Sequence of chain 1.B:
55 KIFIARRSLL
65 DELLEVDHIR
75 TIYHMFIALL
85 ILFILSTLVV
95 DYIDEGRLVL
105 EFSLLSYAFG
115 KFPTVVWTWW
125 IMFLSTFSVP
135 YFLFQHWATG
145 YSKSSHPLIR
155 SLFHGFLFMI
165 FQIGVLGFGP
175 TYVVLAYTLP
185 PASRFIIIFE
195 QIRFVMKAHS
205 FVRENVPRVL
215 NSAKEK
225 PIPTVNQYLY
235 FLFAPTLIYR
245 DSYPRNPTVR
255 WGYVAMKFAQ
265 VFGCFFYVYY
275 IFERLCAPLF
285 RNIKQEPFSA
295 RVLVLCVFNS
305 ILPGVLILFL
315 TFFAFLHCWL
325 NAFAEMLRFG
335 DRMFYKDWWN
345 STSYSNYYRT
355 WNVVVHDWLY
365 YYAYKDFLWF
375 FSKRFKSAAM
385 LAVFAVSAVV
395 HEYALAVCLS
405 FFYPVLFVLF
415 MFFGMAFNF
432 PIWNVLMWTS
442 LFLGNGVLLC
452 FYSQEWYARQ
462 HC

Sequence of chain 1.A:
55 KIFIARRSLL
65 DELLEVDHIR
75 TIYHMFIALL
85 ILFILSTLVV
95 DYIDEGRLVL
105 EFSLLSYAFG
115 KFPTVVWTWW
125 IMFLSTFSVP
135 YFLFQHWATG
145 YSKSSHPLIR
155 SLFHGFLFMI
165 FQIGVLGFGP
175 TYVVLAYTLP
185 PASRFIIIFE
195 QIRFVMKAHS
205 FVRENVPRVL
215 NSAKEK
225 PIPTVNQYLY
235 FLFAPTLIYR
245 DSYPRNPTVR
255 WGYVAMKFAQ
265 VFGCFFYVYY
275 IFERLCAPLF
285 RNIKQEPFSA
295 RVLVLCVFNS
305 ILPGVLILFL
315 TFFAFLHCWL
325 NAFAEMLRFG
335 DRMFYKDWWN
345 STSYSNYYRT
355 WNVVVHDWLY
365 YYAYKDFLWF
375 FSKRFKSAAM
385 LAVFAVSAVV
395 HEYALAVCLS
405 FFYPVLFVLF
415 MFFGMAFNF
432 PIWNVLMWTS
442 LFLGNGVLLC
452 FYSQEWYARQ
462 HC

Binding-site contacts:
Ligand atom C11 contacts residue PHE313 of chain 1.B at 3.6 Å (hydrophobic).
Ligand atom C8 contacts residue LEU64 of chain 1.B at 4.0 Å (hydrophobic).
Ligand atom C2 contacts residue ILE76 of chain 1.A at 4.2 Å (hydrophobic).
Ligand atom C24 contacts residue CYS268 of chain 1.B at 4.1 Å (hydrophobic).
Ligand atom C18 contacts residue PHE317 of chain 1.B at 3.6 Å (hydrophobic).
Ligand atom C3 contacts residue ILE76 of chain 1.A at 4.1 Å (hydrophobic).
Ligand atom C12 contacts residue PHE80 of chain 1.B at 3.5 Å (hydrophobic).
Ligand atom C20 contacts residue PHE317 of chain 1.B at 4.1 Å (hydrophobic).
Ligand atom O1 contacts residue TRP343 of chain 1.B at 3.5 Å.
Ligand atom C23 contacts residue PHE317 of chain 1.B at 4.1 Å (hydrophobic).
Ligand atom C17 contacts residue PHE80 of chain 1.B at 3.8 Å (hydrophobic).
Ligand atom C26 contacts residue ILE81 of chain 1.B at 3.8 Å (hydrophobic).
Ligand atom C6 contacts residue LEU67 of chain 1.B at 3.7 Å (hydrophobic).
Ligand atom C24 contacts residue TYR77 of chain 1.B at 3.6 Å (hydrophobic).
Ligand atom C24 contacts residue ILE81 of chain 1.B at 4.0 Å (hydrophobic).
Ligand atom C19 contacts residue TRP343 of chain 1.B at 4.0 Å (hydrophobic).
Ligand atom O1 contacts residue ILE76 of chain 1.A at 3.9 Å.
Ligand atom C15 contacts residue LEU68 of chain 1.B at 3.7 Å (hydrophobic).
Ligand atom C7 contacts residue ILE73 of chain 1.B at 3.6 Å (hydrophobic).
Ligand atom C4 contacts residue TRP343 of chain 1.B at 3.6 Å (hydrophobic).
Ligand atom C23 contacts residue CYS268 of chain 1.B at 4.1 Å (hydrophobic).
Ligand atom C23 contacts residue PHE80 of chain 1.B at 4.1 Å (hydrophobic).
Ligand atom C16 contacts residue TYR77 of chain 1.B at 3.9 Å (hydrophobic).
Ligand atom C6 contacts residue ILE73 of chain 1.B at 4.1 Å (hydrophobic).
Ligand atom C4 contacts residue HIS72 of chain 1.A at 4.2 Å.
Ligand atom C7 contacts residue LEU64 of chain 1.B at 4.0 Å (hydrophobic).
Ligand atom O1 contacts residue THR75 of chain 1.A at 3.3 Å.
Ligand atom C22 contacts residue TYR77 of chain 1.B at 3.8 Å (hydrophobic).
Ligand atom C21 contacts residue LEU314 of chain 1.B at 4.0 Å (hydrophobic).
Ligand atom C18 contacts residue LEU64 of chain 1.B at 4.1 Å (hydrophobic).
Ligand atom C22 contacts residue PHE80 of chain 1.B at 4.2 Å (hydrophobic).
Ligand atom C27 contacts residue TYR271 of chain 1.B at 3.5 Å (hydrophobic).
Ligand atom O1 contacts residue HIS72 of chain 1.A at 2.8 Å (h-bond).
Ligand atom C21 contacts residue PHE80 of chain 1.B at 3.6 Å (hydrophobic).
Ligand atom C3 contacts residue HIS72 of chain 1.A at 3.9 Å.
Ligand atom C19 contacts residue PHE313 of chain 1.B at 3.8 Å (hydrophobic).
Ligand atom C27 contacts residue PHE80 of chain 1.B at 4.1 Å (hydrophobic).
Ligand atom C22 contacts residue PHE317 of chain 1.B at 4.0 Å (hydrophobic).
Ligand atom C25 contacts residue CYS268 of chain 1.B at 3.8 Å (hydrophobic).
Ligand atom C15 contacts residue LEU64 of chain 1.B at 3.9 Å (hydrophobic).

A protein and the small-molecule ligand that binds it are described below.
Small molecule (SMILES): CC(C)CCC[C@@H](C)[C@H]1CC[C@H]2[C@@H]3CC=C4C[C@@H](O)CC[C@]4(C)[C@H]3CC[C@]12C